A small-molecule ligand and the protein it binds are described below.
Small molecule (SMILES): Nc1ncnc2c1ncn2[C@@H]1O[C@H](CO[P](=O)(O)O[P](=O)(O)NP(=O)(O)O)[C@@H](O)[C@H]1O

Binding-site contacts:
Ligand atom C1' contacts residue ILE18 of chain 1.D at 3.9 Å (hydrophobic).
Ligand atom N1 contacts residue LEU89 of chain 1.D at 3.8 Å.
Ligand atom PA contacts residue LYS41 of chain 1.D at 3.5 Å.
Ligand atom C5' contacts residue VAL26 of chain 1.D at 3.7 Å (hydrophobic).
Ligand atom N7 contacts residue LEU148 of chain 1.D at 3.6 Å.
Ligand atom O3A contacts residue MG1 of chain 1.L at 3.1 Å.
Ligand atom N6 contacts residue ALA39 of chain 1.D at 3.9 Å.
Ligand atom C6 contacts residue LEU148 of chain 1.D at 3.5 Å (hydrophobic).
Ligand atom O2G contacts residue ASP159 of chain 1.D at 3.8 Å.
Ligand atom O2G contacts residue LYS41 of chain 1.D at 3.7 Å.
Ligand atom O4' contacts residue ILE18 of chain 1.D at 3.6 Å.
Ligand atom C6 contacts residue LEU90 of chain 1.D at 4.0 Å (hydrophobic).
Ligand atom N1 contacts residue LEU90 of chain 1.D at 2.9 Å (h-bond).
Ligand atom N1 contacts residue ALA39 of chain 1.D at 4.0 Å.
Ligand atom C5 contacts residue LEU148 of chain 1.D at 3.4 Å (hydrophobic).
Ligand atom C5' contacts residue GLY19 of chain 1.D at 3.8 Å.
Ligand atom PA contacts residue MG1 of chain 1.L at 3.6 Å.
Ligand atom N6 contacts residue MET87 of chain 1.D at 3.4 Å (h-bond).
Ligand atom C2 contacts residue LEU90 of chain 1.D at 3.0 Å (hydrophobic).
Ligand atom N1 contacts residue LYS88 of chain 1.D at 3.7 Å.
Ligand atom C6 contacts residue LYS88 of chain 1.D at 3.6 Å.
Ligand atom C4' contacts residue GLY19 of chain 1.D at 3.8 Å.
Ligand atom O1A contacts residue MG1 of chain 1.L at 2.9 Å.
Ligand atom O5' contacts residue MG1 of chain 1.L at 4.0 Å.
Ligand atom N3 contacts residue LEU90 of chain 1.D at 3.7 Å.
Ligand atom C8 contacts residue VAL26 of chain 1.D at 4.0 Å (hydrophobic).
Ligand atom C8 contacts residue MG1 of chain 1.L at 3.8 Å.
Ligand atom C6 contacts residue ALA39 of chain 1.D at 3.9 Å (hydrophobic).
Ligand atom O4' contacts residue VAL26 of chain 1.D at 3.5 Å.
Ligand atom O2' contacts residue LEU148 of chain 1.D at 3.9 Å.
Ligand atom O1A contacts residue LYS41 of chain 1.D at 2.3 Å (salt-bridge).
Ligand atom C2 contacts residue LEU89 of chain 1.D at 3.9 Å (hydrophobic).
Ligand atom N6 contacts residue LYS88 of chain 1.D at 2.7 Å (salt-bridge).
Ligand atom O1A contacts residue ASP159 of chain 1.D at 3.4 Å (salt-bridge).
Ligand atom O2A contacts residue LYS41 of chain 1.D at 3.9 Å.
Ligand atom O5' contacts residue VAL26 of chain 1.D at 3.3 Å.
Ligand atom N6 contacts residue LEU148 of chain 1.D at 3.8 Å.
Ligand atom N9 contacts residue VAL26 of chain 1.D at 3.9 Å.
Ligand atom N6 contacts residue VAL71 of chain 1.D at 4.0 Å.
Ligand atom C4 contacts residue LEU148 of chain 1.D at 4.0 Å (hydrophobic).

Sequence of chain 1.D:
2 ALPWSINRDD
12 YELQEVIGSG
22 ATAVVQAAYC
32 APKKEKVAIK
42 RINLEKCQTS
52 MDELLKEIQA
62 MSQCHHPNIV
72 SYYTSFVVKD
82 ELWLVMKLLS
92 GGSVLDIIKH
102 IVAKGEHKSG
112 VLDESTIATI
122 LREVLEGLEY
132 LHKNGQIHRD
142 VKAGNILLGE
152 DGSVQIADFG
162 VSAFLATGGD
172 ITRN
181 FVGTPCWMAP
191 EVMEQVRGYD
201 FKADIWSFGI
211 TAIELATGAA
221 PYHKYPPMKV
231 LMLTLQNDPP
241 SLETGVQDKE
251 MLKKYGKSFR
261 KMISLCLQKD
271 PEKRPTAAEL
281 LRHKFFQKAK